Sequence of chain 2.B:
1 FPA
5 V

A protein and the small-molecule ligand that binds it are described below.
Small molecule (SMILES): [H]/N=C(/N)c1cc(-c2cccc(NC(=O)C3(Oc4ccc(Cl)cc4)CCCCC3)c2)cs1

Sequence of chain 2.A:
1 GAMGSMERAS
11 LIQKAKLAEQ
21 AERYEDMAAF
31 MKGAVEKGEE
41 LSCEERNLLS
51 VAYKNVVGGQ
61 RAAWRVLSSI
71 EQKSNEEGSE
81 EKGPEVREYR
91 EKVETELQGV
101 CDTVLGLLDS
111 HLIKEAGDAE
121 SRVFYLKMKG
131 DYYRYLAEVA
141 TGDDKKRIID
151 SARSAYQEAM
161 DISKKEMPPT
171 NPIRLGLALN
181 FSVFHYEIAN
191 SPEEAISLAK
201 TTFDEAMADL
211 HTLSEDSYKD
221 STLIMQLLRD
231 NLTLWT

Binding-site contacts:
Ligand atom N03 contacts residue GLU19 of chain 2.A at 2.6 Å (salt-bridge).
Ligand atom C09 contacts residue ASN47 of chain 2.A at 3.5 Å.
Ligand atom C21 contacts residue LEU223 of chain 2.A at 3.4 Å (hydrophobic).
Ligand atom C30 contacts residue VAL5 of chain 2.B at 4.2 Å (hydrophobic).
Ligand atom C31 contacts residue ASN47 of chain 2.A at 3.7 Å.
Ligand atom C29 contacts residue ASN47 of chain 2.A at 4.4 Å.
Ligand atom C26 contacts residue ILE173 of chain 2.A at 4.2 Å (hydrophobic).
Ligand atom C26 contacts residue VAL5 of chain 2.B at 4.0 Å (hydrophobic).
Ligand atom C27 contacts residue VAL5 of chain 2.B at 4.1 Å (hydrophobic).
Ligand atom N01 contacts residue VAL51 of chain 2.A at 3.7 Å.
Ligand atom C26 contacts residue ILE224 of chain 2.A at 4.0 Å (hydrophobic).
Ligand atom C13 contacts residue ASN47 of chain 2.A at 3.8 Å.
Ligand atom C06 contacts residue ASN47 of chain 2.A at 3.6 Å.
Ligand atom C10 contacts residue ASN47 of chain 2.A at 3.4 Å.
Ligand atom C25 contacts residue PRO172 of chain 2.A at 3.8 Å (hydrophobic).
Ligand atom CL28 contacts residue ILE173 of chain 2.A at 4.1 Å.
Ligand atom C02 contacts residue LEU48 of chain 2.A at 4.0 Å (hydrophobic).
Ligand atom C20 contacts residue LEU223 of chain 2.A at 3.5 Å (hydrophobic).
Ligand atom C26 contacts residue PRO172 of chain 2.A at 3.2 Å (hydrophobic).
Ligand atom C26 contacts residue GLY176 of chain 2.A at 4.3 Å.
Ligand atom C27 contacts residue PRO172 of chain 2.A at 4.4 Å (hydrophobic).
Ligand atom C29 contacts residue VAL5 of chain 2.B at 3.9 Å (hydrophobic).
Ligand atom CL28 contacts residue LYS127 of chain 2.A at 3.5 Å.
Ligand atom O23 contacts residue ILE224 of chain 2.A at 4.4 Å.
Ligand atom C02 contacts residue GLU19 of chain 2.A at 3.5 Å.
Ligand atom C11 contacts residue ASN47 of chain 2.A at 3.6 Å.
Ligand atom C07 contacts residue ASN47 of chain 2.A at 3.9 Å.
Ligand atom N01 contacts residue GLU19 of chain 2.A at 2.6 Å (salt-bridge).
Ligand atom C19 contacts residue VAL5 of chain 2.B at 3.8 Å (hydrophobic).
Ligand atom CL28 contacts residue PHE124 of chain 2.A at 4.2 Å.
Ligand atom C04 contacts residue ASN47 of chain 2.A at 4.5 Å.
Ligand atom C25 contacts residue VAL5 of chain 2.B at 4.2 Å (hydrophobic).
Ligand atom C25 contacts residue ILE224 of chain 2.A at 3.4 Å (hydrophobic).
Ligand atom C07 contacts residue GLU44 of chain 2.A at 4.2 Å.
Ligand atom S08 contacts residue GLU44 of chain 2.A at 3.7 Å.
Ligand atom C24 contacts residue ILE224 of chain 2.A at 4.4 Å (hydrophobic).
Ligand atom C12 contacts residue ASN47 of chain 2.A at 3.8 Å.
Ligand atom N03 contacts residue LEU48 of chain 2.A at 3.4 Å.
Ligand atom C05 contacts residue ASN47 of chain 2.A at 3.9 Å.